Binding-site contacts:
Ligand atom C18 contacts residue PHE207 of chain 1.H at 4.0 Å (hydrophobic).
Ligand atom C18 contacts residue LEU175 of chain 1.H at 4.0 Å (hydrophobic).
Ligand atom C4 contacts residue ARG176 of chain 1.H at 4.4 Å.
Ligand atom C7 contacts residue LEU172 of chain 1.H at 3.9 Å (hydrophobic).
Ligand atom C19 contacts residue LEU175 of chain 1.H at 3.9 Å (hydrophobic).
Ligand atom C20 contacts residue PHE207 of chain 1.H at 4.2 Å (hydrophobic).
Ligand atom C16 contacts residue PHE207 of chain 1.H at 4.1 Å (hydrophobic).
Ligand atom C19 contacts residue SER179 of chain 1.H at 3.6 Å.
Ligand atom C19 contacts residue QNP1 of chain 1.X at 3.8 Å.
Ligand atom C1 contacts residue SER179 of chain 1.H at 4.2 Å.
Ligand atom C2 contacts residue SER179 of chain 1.H at 3.6 Å.
Ligand atom C27 contacts residue ALA212 of chain 1.H at 4.4 Å (hydrophobic).
Ligand atom C21 contacts residue PHE283 of chain 1.H at 4.1 Å (hydrophobic).
Ligand atom C27 contacts residue PHE280 of chain 1.H at 4.4 Å (hydrophobic).
Ligand atom C22 contacts residue PHE283 of chain 1.H at 4.2 Å (hydrophobic).
Ligand atom C27 contacts residue PHE283 of chain 1.H at 3.7 Å (hydrophobic).
Ligand atom C27 contacts residue ALA208 of chain 1.H at 3.8 Å (hydrophobic).
Ligand atom C6 contacts residue LEU172 of chain 1.H at 4.5 Å (hydrophobic).
Ligand atom C21 contacts residue VAL204 of chain 1.H at 4.2 Å (hydrophobic).
Ligand atom C11 contacts residue QNP1 of chain 1.X at 4.5 Å.
Ligand atom C8 contacts residue LEU175 of chain 1.H at 4.4 Å (hydrophobic).

Sequence of chain 1.H:
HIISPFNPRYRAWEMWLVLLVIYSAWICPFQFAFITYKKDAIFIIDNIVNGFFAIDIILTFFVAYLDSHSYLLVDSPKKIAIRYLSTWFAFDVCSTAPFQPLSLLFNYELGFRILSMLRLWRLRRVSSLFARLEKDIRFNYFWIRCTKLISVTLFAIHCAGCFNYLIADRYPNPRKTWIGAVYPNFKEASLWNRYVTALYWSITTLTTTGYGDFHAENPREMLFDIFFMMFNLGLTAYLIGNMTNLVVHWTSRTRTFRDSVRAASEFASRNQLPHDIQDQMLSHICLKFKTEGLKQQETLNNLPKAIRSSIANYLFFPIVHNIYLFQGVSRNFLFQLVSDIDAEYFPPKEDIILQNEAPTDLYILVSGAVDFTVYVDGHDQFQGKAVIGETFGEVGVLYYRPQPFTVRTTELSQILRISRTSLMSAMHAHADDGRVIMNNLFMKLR

A protein and the small-molecule ligand that binds it are described below.
Small molecule (SMILES): CC(C)CCC[C@@H](C)[C@H]1CC[C@H]2[C@@H]3CC[C@@H]4C[C@@H](O)CC[C@]4(C)[C@H]3CC[C@]12C